Sequence of chain 1.B:
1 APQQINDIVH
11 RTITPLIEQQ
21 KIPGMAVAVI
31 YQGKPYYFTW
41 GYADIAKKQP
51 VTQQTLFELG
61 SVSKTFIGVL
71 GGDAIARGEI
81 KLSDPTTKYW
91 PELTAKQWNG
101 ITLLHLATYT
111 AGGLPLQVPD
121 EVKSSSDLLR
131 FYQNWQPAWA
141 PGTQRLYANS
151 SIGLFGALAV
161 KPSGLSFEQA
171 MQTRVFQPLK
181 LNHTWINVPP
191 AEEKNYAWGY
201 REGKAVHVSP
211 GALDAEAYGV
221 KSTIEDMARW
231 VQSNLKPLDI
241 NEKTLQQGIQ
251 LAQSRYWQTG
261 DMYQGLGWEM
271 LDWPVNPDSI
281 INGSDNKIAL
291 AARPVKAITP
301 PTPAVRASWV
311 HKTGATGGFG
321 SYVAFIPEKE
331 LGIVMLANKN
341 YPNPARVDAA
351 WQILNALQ

Binding-site contacts:
Ligand atom C7 contacts residue TYR218 of chain 1.B at 3.5 Å (hydrophobic).
Ligand atom C5 contacts residue LEU116 of chain 1.B at 4.3 Å (hydrophobic).
Ligand atom C1 contacts residue ALA315 of chain 1.B at 4.2 Å (hydrophobic).
Ligand atom C5 contacts residue ASN149 of chain 1.B at 3.6 Å.
Ligand atom C4 contacts residue LEU116 of chain 1.B at 3.6 Å (hydrophobic).
Ligand atom C2 contacts residue SER61 of chain 1.B at 3.9 Å.
Ligand atom C7 contacts residue ASN149 of chain 1.B at 3.4 Å.
Ligand atom C2 contacts residue ASN149 of chain 1.B at 4.2 Å.
Ligand atom O2 contacts residue SER61 of chain 1.B at 2.5 Å (h-bond).
Ligand atom B contacts residue SER61 of chain 1.B at 1.9 Å.
Ligand atom C3 contacts residue LEU116 of chain 1.B at 4.3 Å (hydrophobic).
Ligand atom O2 contacts residue GLY60 of chain 1.B at 3.9 Å.
Ligand atom C1 contacts residue SER61 of chain 1.B at 2.8 Å.
Ligand atom B contacts residue LYS64 of chain 1.B at 4.2 Å.
Ligand atom C6 contacts residue ASN149 of chain 1.B at 3.5 Å.
Ligand atom O1 contacts residue LYS312 of chain 1.B at 4.2 Å.
Ligand atom O2 contacts residue GLY314 of chain 1.B at 3.7 Å.
Ligand atom C5 contacts residue GLN117 of chain 1.B at 3.4 Å.
Ligand atom C2 contacts residue TYR147 of chain 1.B at 4.1 Å (hydrophobic).
Ligand atom C8 contacts residue TYR218 of chain 1.B at 4.0 Å (hydrophobic).
Ligand atom S contacts residue TYR218 of chain 1.B at 3.5 Å.
Ligand atom C6 contacts residue GLN117 of chain 1.B at 4.1 Å.
Ligand atom C1 contacts residue TYR147 of chain 1.B at 4.3 Å (hydrophobic).
Ligand atom C6 contacts residue TYR218 of chain 1.B at 4.2 Å (hydrophobic).
Ligand atom C3 contacts residue ASN149 of chain 1.B at 3.5 Å.
Ligand atom C2 contacts residue LEU116 of chain 1.B at 4.3 Å (hydrophobic).
Ligand atom C1 contacts residue LYS64 of chain 1.B at 4.3 Å.
Ligand atom O2 contacts residue ALA315 of chain 1.B at 2.8 Å (h-bond).
Ligand atom O1 contacts residue THR313 of chain 1.B at 4.5 Å.
Ligand atom C4 contacts residue ASN149 of chain 1.B at 3.6 Å.
Ligand atom O1 contacts residue SER61 of chain 1.B at 2.6 Å (h-bond).
Ligand atom B contacts residue TYR147 of chain 1.B at 3.5 Å.
Ligand atom C4 contacts residue GLN117 of chain 1.B at 4.4 Å.
Ligand atom O1 contacts residue TYR147 of chain 1.B at 2.7 Å (h-bond).
Ligand atom S contacts residue ALA315 of chain 1.B at 3.6 Å (h-bond).
Ligand atom S contacts residue ASN149 of chain 1.B at 4.2 Å.
Ligand atom B contacts residue ALA315 of chain 1.B at 4.1 Å.
Ligand atom C8 contacts residue ASN149 of chain 1.B at 3.4 Å.
Ligand atom S contacts residue SER61 of chain 1.B at 3.5 Å (h-bond).

This small molecule binds to this protein.
Small molecule (SMILES): OB(O)c1cc2ccccc2s1